Sequence of chain 2.A:
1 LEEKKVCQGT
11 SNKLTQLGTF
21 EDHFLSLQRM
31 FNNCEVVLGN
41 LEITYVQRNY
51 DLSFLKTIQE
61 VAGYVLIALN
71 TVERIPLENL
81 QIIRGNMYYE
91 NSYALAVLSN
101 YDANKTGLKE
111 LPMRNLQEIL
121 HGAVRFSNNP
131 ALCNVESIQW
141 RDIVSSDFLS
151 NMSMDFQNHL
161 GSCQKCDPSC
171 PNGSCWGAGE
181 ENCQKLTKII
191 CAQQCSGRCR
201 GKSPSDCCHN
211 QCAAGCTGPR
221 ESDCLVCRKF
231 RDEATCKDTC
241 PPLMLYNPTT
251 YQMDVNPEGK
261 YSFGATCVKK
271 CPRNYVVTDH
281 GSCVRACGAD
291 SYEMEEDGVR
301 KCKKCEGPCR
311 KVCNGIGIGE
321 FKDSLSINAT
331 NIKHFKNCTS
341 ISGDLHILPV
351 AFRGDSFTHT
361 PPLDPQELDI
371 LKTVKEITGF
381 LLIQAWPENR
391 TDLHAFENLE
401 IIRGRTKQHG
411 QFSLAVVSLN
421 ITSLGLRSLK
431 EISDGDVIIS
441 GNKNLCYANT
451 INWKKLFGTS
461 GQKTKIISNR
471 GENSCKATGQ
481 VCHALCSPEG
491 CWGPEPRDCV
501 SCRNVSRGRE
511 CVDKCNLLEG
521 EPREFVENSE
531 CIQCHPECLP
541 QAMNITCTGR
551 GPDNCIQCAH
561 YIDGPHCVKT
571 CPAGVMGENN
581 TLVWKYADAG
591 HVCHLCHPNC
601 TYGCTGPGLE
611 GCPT

A protein and the small-molecule ligand that binds it are described below.
Small molecule (SMILES): CC(=O)N[C@@H]1[C@@H](O)[C@H](O)[C@@H](CO)O[C@H]1O

Binding-site contacts:
Ligand atom N2 contacts residue ASN151 of chain 2.A at 3.0 Å (h-bond).
Ligand atom C4 contacts residue ASN91 of chain 2.A at 3.9 Å.
Ligand atom O7 contacts residue PHE148 of chain 2.A at 3.5 Å.
Ligand atom C7 contacts residue PHE148 of chain 2.A at 4.1 Å (hydrophobic).
Ligand atom C6 contacts residue SER92 of chain 2.A at 4.3 Å.
Ligand atom O5 contacts residue ASN91 of chain 2.A at 4.0 Å.
Ligand atom O5 contacts residue ASN151 of chain 2.A at 2.3 Å (h-bond).
Ligand atom C5 contacts residue ASN151 of chain 2.A at 3.6 Å.
Ligand atom C6 contacts residue ASN91 of chain 2.A at 4.1 Å.
Ligand atom C2 contacts residue ASN151 of chain 2.A at 2.5 Å.
Ligand atom C7 contacts residue ASN151 of chain 2.A at 3.5 Å.
Ligand atom O7 contacts residue ASN151 of chain 2.A at 3.6 Å.
Ligand atom C8 contacts residue PHE148 of chain 2.A at 4.0 Å (hydrophobic).
Ligand atom C1 contacts residue ASN151 of chain 2.A at 1.4 Å.
Ligand atom C4 contacts residue ASN151 of chain 2.A at 4.2 Å.
Ligand atom C8 contacts residue ASP147 of chain 2.A at 4.0 Å.
Ligand atom C5 contacts residue ASN91 of chain 2.A at 4.2 Å.
Ligand atom O6 contacts residue SER92 of chain 2.A at 3.9 Å.
Ligand atom C3 contacts residue ASN151 of chain 2.A at 3.8 Å.